Sequence of chain 1.D:
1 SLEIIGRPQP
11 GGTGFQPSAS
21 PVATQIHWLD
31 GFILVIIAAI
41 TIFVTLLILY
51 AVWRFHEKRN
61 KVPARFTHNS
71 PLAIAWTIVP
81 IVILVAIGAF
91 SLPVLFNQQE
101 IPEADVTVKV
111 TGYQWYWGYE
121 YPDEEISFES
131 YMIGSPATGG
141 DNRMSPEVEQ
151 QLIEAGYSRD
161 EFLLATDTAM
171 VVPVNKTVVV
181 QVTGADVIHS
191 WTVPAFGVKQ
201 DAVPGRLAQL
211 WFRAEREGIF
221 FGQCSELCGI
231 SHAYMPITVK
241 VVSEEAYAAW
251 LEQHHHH

The small molecule below binds the protein below.
Small molecule (SMILES): OC[C@H]1O[C@H](O[C@H]2[C@H](O)[C@@H](O)[C@@H](O)O[C@@H]2CO)[C@H](O)[C@@H](O)[C@@H]1O

Sequence of chain 1.C:
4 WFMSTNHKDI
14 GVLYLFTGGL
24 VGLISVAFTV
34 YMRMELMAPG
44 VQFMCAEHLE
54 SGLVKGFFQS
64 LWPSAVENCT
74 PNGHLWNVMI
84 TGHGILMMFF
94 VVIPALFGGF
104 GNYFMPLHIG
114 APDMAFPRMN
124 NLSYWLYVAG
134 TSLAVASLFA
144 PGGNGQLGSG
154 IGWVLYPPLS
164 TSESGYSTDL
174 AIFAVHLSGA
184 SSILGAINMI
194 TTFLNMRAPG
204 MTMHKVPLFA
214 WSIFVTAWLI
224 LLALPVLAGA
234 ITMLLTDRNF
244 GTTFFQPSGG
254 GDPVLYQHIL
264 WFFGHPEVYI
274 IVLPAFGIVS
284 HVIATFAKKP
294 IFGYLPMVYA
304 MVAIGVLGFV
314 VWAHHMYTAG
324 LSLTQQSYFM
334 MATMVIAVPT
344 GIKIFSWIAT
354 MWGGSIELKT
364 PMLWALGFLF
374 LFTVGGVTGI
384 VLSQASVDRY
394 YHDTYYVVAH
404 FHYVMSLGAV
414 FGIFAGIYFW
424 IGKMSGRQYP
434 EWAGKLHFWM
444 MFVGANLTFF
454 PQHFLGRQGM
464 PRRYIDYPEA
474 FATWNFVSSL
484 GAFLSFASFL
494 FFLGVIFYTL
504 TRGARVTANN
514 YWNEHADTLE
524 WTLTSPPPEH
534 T

Binding-site contacts:
Ligand atom O6 contacts residue ASN69 of chain 1.D at 3.8 Å.
Ligand atom C6 contacts residue PHE66 of chain 1.D at 3.5 Å (hydrophobic).
Ligand atom O5 contacts residue ASN69 of chain 1.D at 4.5 Å.
Ligand atom O1 contacts residue PHE66 of chain 1.D at 4.5 Å.
Ligand atom C5 contacts residue PHE66 of chain 1.D at 3.7 Å (hydrophobic).
Ligand atom O5 contacts residue PHE66 of chain 1.D at 3.4 Å.
Ligand atom O6 contacts residue HIS68 of chain 1.D at 3.3 Å (h-bond).
Ligand atom C6 contacts residue ASN69 of chain 1.D at 3.2 Å.
Ligand atom O1 contacts residue TRP355 of chain 1.C at 4.0 Å.
Ligand atom C5 contacts residue ASN69 of chain 1.D at 4.4 Å.
Ligand atom C6 contacts residue HIS68 of chain 1.D at 3.9 Å.
Ligand atom O6 contacts residue PHE66 of chain 1.D at 4.2 Å.
Ligand atom O1 contacts residue ASN69 of chain 1.D at 4.4 Å.
Ligand atom C1 contacts residue ASN69 of chain 1.D at 3.9 Å.